A small-molecule ligand and the protein it binds are described below.
Small molecule (SMILES): CC(C)CCC[C@@H](C)[C@H]1CC[C@H]2[C@@H]3CC=C4C[C@@H](OC(=O)CCC(=O)O)CC[C@]4(C)[C@H]3CC[C@]12C

Binding-site contacts:
Ligand atom CAA contacts residue LEU528 of chain 1.B at 3.7 Å (hydrophobic).
Ligand atom CAD contacts residue LEU495 of chain 1.C at 3.4 Å (hydrophobic).
Ligand atom OAH contacts residue TRP321 of chain 1.C at 4.0 Å.
Ligand atom CAJ contacts residue LEU525 of chain 1.B at 3.8 Å (hydrophobic).
Ligand atom CAE contacts residue LEU374 of chain 1.C at 3.4 Å (hydrophobic).
Ligand atom CBE contacts residue PHE521 of chain 1.B at 3.8 Å (hydrophobic).
Ligand atom CAP contacts residue LEU525 of chain 1.B at 3.2 Å (hydrophobic).
Ligand atom CAQ contacts residue LEU525 of chain 1.B at 3.5 Å (hydrophobic).
Ligand atom CAV contacts residue PHE366 of chain 1.C at 4.2 Å (hydrophobic).
Ligand atom OAG contacts residue ASN499 of chain 1.C at 3.6 Å.
Ligand atom CAN contacts residue LEU528 of chain 1.B at 3.9 Å (hydrophobic).
Ligand atom CBA contacts residue PHE521 of chain 1.B at 4.3 Å (hydrophobic).
Ligand atom CBA contacts residue LEU525 of chain 1.B at 3.7 Å (hydrophobic).
Ligand atom CAN contacts residue PHE521 of chain 1.B at 4.2 Å (hydrophobic).
Ligand atom CAO contacts residue LEU528 of chain 1.B at 4.2 Å (hydrophobic).
Ligand atom CAX contacts residue TRP321 of chain 1.C at 4.1 Å (hydrophobic).
Ligand atom CAI contacts residue PHE496 of chain 1.C at 3.9 Å (hydrophobic).
Ligand atom CBG contacts residue PHE521 of chain 1.B at 3.7 Å (hydrophobic).
Ligand atom CAK contacts residue PHE496 of chain 1.C at 3.5 Å (hydrophobic).
Ligand atom CAX contacts residue PHE363 of chain 1.C at 4.2 Å (hydrophobic).
Ligand atom CAP contacts residue PHE521 of chain 1.B at 3.6 Å (hydrophobic).
Ligand atom CAM contacts residue PHE363 of chain 1.C at 3.6 Å (hydrophobic).
Ligand atom CBA contacts residue CYS524 of chain 1.B at 3.9 Å (hydrophobic).
Ligand atom CAX contacts residue TYR315 of chain 1.C at 3.7 Å (hydrophobic).
Ligand atom CAN contacts residue LEU525 of chain 1.B at 2.7 Å (hydrophobic).
Ligand atom CAB contacts residue CYS524 of chain 1.B at 4.1 Å (hydrophobic).
Ligand atom CAB contacts residue PHE521 of chain 1.B at 3.1 Å (hydrophobic).
Ligand atom OAG contacts residue ALA498 of chain 1.C at 3.6 Å.
Ligand atom OAW contacts residue PHE366 of chain 1.C at 3.8 Å.
Ligand atom OAF contacts residue ALA498 of chain 1.C at 4.2 Å.
Ligand atom CAO contacts residue LEU525 of chain 1.B at 3.8 Å (hydrophobic).
Ligand atom CBA contacts residue LEU528 of chain 1.B at 4.2 Å (hydrophobic).
Ligand atom CAI contacts residue LEU495 of chain 1.C at 3.4 Å (hydrophobic).
Ligand atom CAZ contacts residue LEU495 of chain 1.C at 3.8 Å (hydrophobic).
Ligand atom OAH contacts residue TYR315 of chain 1.C at 2.5 Å (h-bond).
Ligand atom CAQ contacts residue PHE521 of chain 1.B at 3.4 Å (hydrophobic).
Ligand atom CAV contacts residue LEU495 of chain 1.C at 3.6 Å (hydrophobic).
Ligand atom CBB contacts residue LEU374 of chain 1.C at 4.2 Å (hydrophobic).
Ligand atom CAQ contacts residue PHE496 of chain 1.C at 4.0 Å (hydrophobic).
Ligand atom CAL contacts residue PHE363 of chain 1.C at 3.2 Å (hydrophobic).

Sequence of chain 1.C:
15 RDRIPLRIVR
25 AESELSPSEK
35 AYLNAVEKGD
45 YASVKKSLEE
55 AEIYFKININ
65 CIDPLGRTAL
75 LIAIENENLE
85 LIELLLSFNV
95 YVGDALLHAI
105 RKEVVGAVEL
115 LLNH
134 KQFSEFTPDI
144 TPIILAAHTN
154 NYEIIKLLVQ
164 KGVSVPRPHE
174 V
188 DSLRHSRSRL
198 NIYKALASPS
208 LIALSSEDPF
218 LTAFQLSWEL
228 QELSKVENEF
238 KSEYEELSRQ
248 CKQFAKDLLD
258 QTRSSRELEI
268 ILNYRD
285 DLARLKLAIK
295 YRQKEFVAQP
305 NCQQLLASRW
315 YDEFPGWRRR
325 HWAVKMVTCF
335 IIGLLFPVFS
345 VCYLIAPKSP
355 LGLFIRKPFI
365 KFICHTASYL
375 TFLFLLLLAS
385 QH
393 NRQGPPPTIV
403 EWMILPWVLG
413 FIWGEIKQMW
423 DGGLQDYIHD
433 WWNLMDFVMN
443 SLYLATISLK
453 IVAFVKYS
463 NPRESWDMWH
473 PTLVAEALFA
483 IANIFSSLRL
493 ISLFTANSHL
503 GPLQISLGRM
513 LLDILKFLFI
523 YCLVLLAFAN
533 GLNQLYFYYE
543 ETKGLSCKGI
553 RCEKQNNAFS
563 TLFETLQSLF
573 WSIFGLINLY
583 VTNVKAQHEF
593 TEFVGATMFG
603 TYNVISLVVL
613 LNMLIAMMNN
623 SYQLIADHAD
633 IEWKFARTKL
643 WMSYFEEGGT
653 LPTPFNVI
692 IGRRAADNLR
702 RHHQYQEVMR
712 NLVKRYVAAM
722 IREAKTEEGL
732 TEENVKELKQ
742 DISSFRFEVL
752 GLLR

Sequence of chain 1.B:
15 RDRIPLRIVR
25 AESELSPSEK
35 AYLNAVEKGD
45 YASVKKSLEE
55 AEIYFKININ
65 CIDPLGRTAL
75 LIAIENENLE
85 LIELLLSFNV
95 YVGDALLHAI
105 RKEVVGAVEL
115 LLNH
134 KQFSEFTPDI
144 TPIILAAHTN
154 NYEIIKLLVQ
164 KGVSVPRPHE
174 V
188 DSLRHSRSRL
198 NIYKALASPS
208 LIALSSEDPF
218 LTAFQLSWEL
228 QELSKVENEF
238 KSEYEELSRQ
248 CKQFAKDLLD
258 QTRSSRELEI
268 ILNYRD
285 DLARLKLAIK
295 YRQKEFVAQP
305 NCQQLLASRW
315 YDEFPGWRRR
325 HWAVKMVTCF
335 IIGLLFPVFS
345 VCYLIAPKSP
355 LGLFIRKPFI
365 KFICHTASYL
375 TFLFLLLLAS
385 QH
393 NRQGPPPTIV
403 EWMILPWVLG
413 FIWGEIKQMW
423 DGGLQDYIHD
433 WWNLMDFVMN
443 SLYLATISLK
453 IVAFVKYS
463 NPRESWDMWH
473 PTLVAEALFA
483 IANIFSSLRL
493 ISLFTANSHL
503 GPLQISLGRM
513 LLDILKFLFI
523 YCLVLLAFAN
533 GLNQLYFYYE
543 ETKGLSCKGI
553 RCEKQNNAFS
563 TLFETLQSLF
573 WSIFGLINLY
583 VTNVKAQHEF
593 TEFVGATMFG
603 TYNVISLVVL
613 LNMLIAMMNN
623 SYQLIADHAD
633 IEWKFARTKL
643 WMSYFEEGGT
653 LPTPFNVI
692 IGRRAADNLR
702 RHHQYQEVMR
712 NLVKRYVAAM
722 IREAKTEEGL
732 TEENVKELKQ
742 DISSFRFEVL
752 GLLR